A protein and the small-molecule ligand that binds it are described below.
Small molecule (SMILES): CC(=O)N[C@@H]1[C@@H](O)[C@H](O)[C@@H](CO)O[C@H]1O

Binding-site contacts:
Ligand atom C5 contacts residue SER33 of chain 1.D at 4.1 Å.
Ligand atom C3 contacts residue ASN31 of chain 1.D at 3.8 Å.
Ligand atom O7 contacts residue ASN31 of chain 1.D at 4.2 Å.
Ligand atom C6 contacts residue SER33 of chain 1.D at 4.2 Å.
Ligand atom C7 contacts residue ASN31 of chain 1.D at 3.8 Å.
Ligand atom C2 contacts residue ASN31 of chain 1.D at 2.4 Å.
Ligand atom O5 contacts residue ASN31 of chain 1.D at 2.3 Å (h-bond).
Ligand atom N2 contacts residue ASN31 of chain 1.D at 2.9 Å (h-bond).
Ligand atom C1 contacts residue ASN31 of chain 1.D at 1.4 Å.
Ligand atom C1 contacts residue SER33 of chain 1.D at 4.3 Å.
Ligand atom C5 contacts residue ASN31 of chain 1.D at 3.6 Å.
Ligand atom C4 contacts residue ASN31 of chain 1.D at 4.2 Å.
Ligand atom O5 contacts residue SER33 of chain 1.D at 3.8 Å.

Sequence of chain 1.D:
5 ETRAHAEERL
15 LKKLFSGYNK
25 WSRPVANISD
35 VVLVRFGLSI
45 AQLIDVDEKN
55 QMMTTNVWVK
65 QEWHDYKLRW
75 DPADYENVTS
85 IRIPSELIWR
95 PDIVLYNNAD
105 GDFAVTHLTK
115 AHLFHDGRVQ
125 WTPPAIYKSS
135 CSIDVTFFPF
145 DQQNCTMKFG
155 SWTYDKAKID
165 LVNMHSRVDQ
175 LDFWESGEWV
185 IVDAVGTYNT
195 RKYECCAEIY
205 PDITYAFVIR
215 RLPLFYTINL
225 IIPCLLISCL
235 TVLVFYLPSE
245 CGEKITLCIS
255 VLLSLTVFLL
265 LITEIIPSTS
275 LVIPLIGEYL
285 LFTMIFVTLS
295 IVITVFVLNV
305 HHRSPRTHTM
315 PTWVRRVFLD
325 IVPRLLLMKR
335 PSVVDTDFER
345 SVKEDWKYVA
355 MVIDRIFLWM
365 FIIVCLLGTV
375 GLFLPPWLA